A protein and the small-molecule ligand that binds it are described below.
Small molecule (SMILES): CC(=O)N[C@@H]1[C@@H](O)[C@H](O)[C@@H](CO)O[C@H]1O

Sequence of chain 1.A:
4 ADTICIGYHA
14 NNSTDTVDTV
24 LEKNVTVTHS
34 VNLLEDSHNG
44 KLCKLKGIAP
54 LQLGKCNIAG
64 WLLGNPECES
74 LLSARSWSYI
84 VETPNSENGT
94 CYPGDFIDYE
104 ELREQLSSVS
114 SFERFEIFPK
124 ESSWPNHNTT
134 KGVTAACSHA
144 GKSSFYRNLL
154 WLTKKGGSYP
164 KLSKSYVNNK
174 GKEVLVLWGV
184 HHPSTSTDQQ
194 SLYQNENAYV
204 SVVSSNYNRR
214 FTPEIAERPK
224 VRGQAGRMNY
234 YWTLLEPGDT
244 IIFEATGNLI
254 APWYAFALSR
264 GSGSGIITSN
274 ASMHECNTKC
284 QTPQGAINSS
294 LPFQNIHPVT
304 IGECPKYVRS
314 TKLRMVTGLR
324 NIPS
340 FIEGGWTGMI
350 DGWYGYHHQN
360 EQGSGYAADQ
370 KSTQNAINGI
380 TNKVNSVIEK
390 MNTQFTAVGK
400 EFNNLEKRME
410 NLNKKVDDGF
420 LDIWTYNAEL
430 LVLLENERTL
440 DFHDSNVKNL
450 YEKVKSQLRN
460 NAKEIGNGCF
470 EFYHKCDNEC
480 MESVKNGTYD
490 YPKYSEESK

Binding-site contacts:
Ligand atom O5 contacts residue ASN485 of chain 1.A at 2.4 Å (h-bond).
Ligand atom C4 contacts residue ASN485 of chain 1.A at 4.2 Å.
Ligand atom C7 contacts residue THR487 of chain 1.A at 4.4 Å.
Ligand atom O7 contacts residue THR487 of chain 1.A at 3.3 Å (h-bond).
Ligand atom C8 contacts residue SER482 of chain 1.A at 4.0 Å.
Ligand atom C8 contacts residue GLU478 of chain 1.A at 4.4 Å.
Ligand atom N2 contacts residue ASN485 of chain 1.A at 2.8 Å (h-bond).
Ligand atom C2 contacts residue ASN485 of chain 1.A at 2.4 Å.
Ligand atom C1 contacts residue ASN485 of chain 1.A at 1.4 Å.
Ligand atom C7 contacts residue ASN485 of chain 1.A at 3.2 Å.
Ligand atom C3 contacts residue ASN485 of chain 1.A at 3.8 Å.
Ligand atom C5 contacts residue ASN485 of chain 1.A at 3.7 Å.
Ligand atom O6 contacts residue ASN485 of chain 1.A at 4.4 Å.
Ligand atom O7 contacts residue SER482 of chain 1.A at 4.0 Å.
Ligand atom C8 contacts residue ASN485 of chain 1.A at 4.3 Å.
Ligand atom C7 contacts residue SER482 of chain 1.A at 4.4 Å.
Ligand atom O7 contacts residue ASN485 of chain 1.A at 3.3 Å (h-bond).